The small molecule below binds the protein below.
Small molecule (SMILES): COC(=O)[C@H]1[C@H]2C[C@@H]3c4[nH]c5cc(OC)ccc5c4CCN3C[C@H]2C[C@@H](OC(=O)c2cc(OC)c(OC)c(OC)c2)[C@@H]1OC

Sequence of chain 1.B:
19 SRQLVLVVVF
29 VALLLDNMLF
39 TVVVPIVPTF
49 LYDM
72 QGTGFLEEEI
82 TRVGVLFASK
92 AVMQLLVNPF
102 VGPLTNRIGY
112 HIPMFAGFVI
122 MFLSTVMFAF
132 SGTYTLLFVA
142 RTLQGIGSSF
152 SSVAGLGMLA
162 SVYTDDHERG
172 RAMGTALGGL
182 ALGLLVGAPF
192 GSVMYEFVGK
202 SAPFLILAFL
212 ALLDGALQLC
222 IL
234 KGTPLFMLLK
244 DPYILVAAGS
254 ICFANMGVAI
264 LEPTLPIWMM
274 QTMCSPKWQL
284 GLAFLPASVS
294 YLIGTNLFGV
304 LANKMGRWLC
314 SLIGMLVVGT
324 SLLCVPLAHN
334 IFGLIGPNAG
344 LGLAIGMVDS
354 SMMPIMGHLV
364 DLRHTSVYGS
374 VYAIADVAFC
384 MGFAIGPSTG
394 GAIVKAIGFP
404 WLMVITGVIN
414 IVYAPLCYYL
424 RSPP

Binding-site contacts:
Ligand atom C11 contacts residue VAL261 of chain 1.B at 3.6 Å (hydrophobic).
Ligand atom C42 contacts residue ALA378 of chain 1.B at 3.8 Å (hydrophobic).
Ligand atom C22 contacts residue GLU265 of chain 1.B at 3.4 Å.
Ligand atom C14 contacts residue ASN258 of chain 1.B at 3.7 Å.
Ligand atom C35 contacts residue LEU178 of chain 1.B at 3.6 Å (hydrophobic).
Ligand atom O39 contacts residue TYR375 of chain 1.B at 3.4 Å.
Ligand atom O19 contacts residue ASN35 of chain 1.B at 2.8 Å (h-bond).
Ligand atom O39 contacts residue ALA378 of chain 1.B at 3.4 Å.
Ligand atom C37 contacts residue TYR375 of chain 1.B at 3.8 Å (hydrophobic).
Ligand atom C26 contacts residue LEU185 of chain 1.B at 3.7 Å (hydrophobic).
Ligand atom C24 contacts residue LEU185 of chain 1.B at 3.5 Å (hydrophobic).
Ligand atom C5 contacts residue ASP352 of chain 1.B at 3.7 Å.
Ligand atom C44 contacts residue MET356 of chain 1.B at 3.7 Å (hydrophobic).
Ligand atom C40 contacts residue TYR375 of chain 1.B at 3.5 Å (hydrophobic).
Ligand atom C26 contacts residue THR39 of chain 1.B at 3.8 Å.
Ligand atom O41 contacts residue TYR375 of chain 1.B at 3.1 Å.
Ligand atom C1 contacts residue LEU181 of chain 1.B at 3.4 Å (hydrophobic).
Ligand atom C23 contacts residue VAL261 of chain 1.B at 3.7 Å (hydrophobic).
Ligand atom C13 contacts residue ASN258 of chain 1.B at 3.5 Å.
Ligand atom C29 contacts residue VAL42 of chain 1.B at 3.7 Å (hydrophobic).
Ligand atom C27 contacts residue GLU265 of chain 1.B at 3.1 Å.
Ligand atom C22 contacts residue LEU185 of chain 1.B at 3.4 Å (hydrophobic).
Ligand atom C17 contacts residue ASN35 of chain 1.B at 3.5 Å.
Ligand atom C25 contacts residue LEU185 of chain 1.B at 3.6 Å (hydrophobic).
Ligand atom C38 contacts residue PHE382 of chain 1.B at 3.4 Å (hydrophobic).
Ligand atom O28 contacts residue THR39 of chain 1.B at 3.0 Å.
Ligand atom C42 contacts residue TYR375 of chain 1.B at 3.6 Å (hydrophobic).
Ligand atom N21 contacts residue GLU265 of chain 1.B at 3.4 Å (salt-bridge).
Ligand atom C20 contacts residue ASN35 of chain 1.B at 3.4 Å.
Ligand atom C23 contacts residue LEU185 of chain 1.B at 3.4 Å (hydrophobic).
Ligand atom O32 contacts residue TYR294 of chain 1.B at 3.4 Å (h-bond).
Ligand atom C42 contacts residue VAL374 of chain 1.B at 3.4 Å (hydrophobic).
Ligand atom C36 contacts residue TYR375 of chain 1.B at 3.7 Å (hydrophobic).
Ligand atom C16 contacts residue ASN35 of chain 1.B at 3.8 Å.
Ligand atom C1 contacts residue ASN35 of chain 1.B at 3.5 Å.
Ligand atom O43 contacts residue LEU178 of chain 1.B at 3.0 Å.
Ligand atom C13 contacts residue VAL261 of chain 1.B at 3.8 Å (hydrophobic).
Ligand atom C40 contacts residue ASP379 of chain 1.B at 3.6 Å.
Ligand atom C29 contacts residue PHE287 of chain 1.B at 3.4 Å (hydrophobic).
Ligand atom C27 contacts residue LEU185 of chain 1.B at 3.6 Å (hydrophobic).